Binding-site contacts:
Ligand atom C4 contacts residue PRO413 of chain 1.BA at 4.0 Å (hydrophobic).
Ligand atom C8 contacts residue SER414 of chain 1.BA at 4.3 Å.
Ligand atom N9 contacts residue PRO413 of chain 1.BA at 4.3 Å.
Ligand atom N7 contacts residue ASN391 of chain 1.BA at 3.9 Å.
Ligand atom C6 contacts residue SER414 of chain 1.BA at 4.0 Å.
Ligand atom N6 contacts residue GLY421 of chain 1.BA at 3.3 Å (h-bond).
Ligand atom N3 contacts residue PRO413 of chain 1.BA at 3.8 Å.
Ligand atom C2 contacts residue PRO413 of chain 1.BA at 3.5 Å (hydrophobic).
Ligand atom N9 contacts residue PRO203 of chain 1.BA at 4.4 Å.
Ligand atom N1 contacts residue PHE420 of chain 1.BA at 4.2 Å.
Ligand atom C8 contacts residue HIS412 of chain 1.BA at 3.4 Å.
Ligand atom C2 contacts residue VAL202 of chain 1.BA at 4.2 Å (hydrophobic).
Ligand atom N6 contacts residue GLY419 of chain 1.BA at 3.5 Å (h-bond).
Ligand atom C1' contacts residue HIS412 of chain 1.BA at 4.3 Å.
Ligand atom C3' contacts residue HIS412 of chain 1.BA at 4.0 Å.
Ligand atom C2' contacts residue HIS412 of chain 1.BA at 3.1 Å.
Ligand atom C5 contacts residue PRO203 of chain 1.BA at 3.9 Å (hydrophobic).
Ligand atom N9 contacts residue HIS412 of chain 1.BA at 4.3 Å.
Ligand atom O3' contacts residue PRO413 of chain 1.BA at 4.2 Å.
Ligand atom N7 contacts residue PRO203 of chain 1.BA at 4.0 Å.
Ligand atom C2 contacts residue GLY421 of chain 1.BA at 3.4 Å.
Ligand atom C2 contacts residue ILE404 of chain 1.BA at 4.4 Å (hydrophobic).
Ligand atom N7 contacts residue SER414 of chain 1.BA at 3.6 Å.
Ligand atom N6 contacts residue SER414 of chain 1.BA at 3.7 Å.
Ligand atom N1 contacts residue VAL202 of chain 1.BA at 3.7 Å.
Ligand atom C1' contacts residue PRO413 of chain 1.BA at 3.9 Å (hydrophobic).
Ligand atom C6 contacts residue GLY421 of chain 1.BA at 3.6 Å.
Ligand atom C6 contacts residue PRO203 of chain 1.BA at 4.3 Å (hydrophobic).
Ligand atom N1 contacts residue PRO413 of chain 1.BA at 3.5 Å (h-bond).
Ligand atom C6 contacts residue PRO413 of chain 1.BA at 3.8 Å (hydrophobic).
Ligand atom C8 contacts residue PRO203 of chain 1.BA at 4.2 Å (hydrophobic).
Ligand atom N6 contacts residue PRO415 of chain 1.BA at 4.2 Å.
Ligand atom C4 contacts residue PRO203 of chain 1.BA at 4.2 Å (hydrophobic).
Ligand atom C5 contacts residue PRO413 of chain 1.BA at 4.0 Å (hydrophobic).
Ligand atom C5 contacts residue SER414 of chain 1.BA at 3.9 Å.
Ligand atom N1 contacts residue GLY421 of chain 1.BA at 3.1 Å (h-bond).
Ligand atom C6 contacts residue VAL202 of chain 1.BA at 4.2 Å (hydrophobic).
Ligand atom N7 contacts residue HIS412 of chain 1.BA at 4.1 Å.
Ligand atom N6 contacts residue PHE420 of chain 1.BA at 3.7 Å.
Ligand atom C2' contacts residue PRO413 of chain 1.BA at 3.8 Å (hydrophobic).

Sequence of chain 1.BA:
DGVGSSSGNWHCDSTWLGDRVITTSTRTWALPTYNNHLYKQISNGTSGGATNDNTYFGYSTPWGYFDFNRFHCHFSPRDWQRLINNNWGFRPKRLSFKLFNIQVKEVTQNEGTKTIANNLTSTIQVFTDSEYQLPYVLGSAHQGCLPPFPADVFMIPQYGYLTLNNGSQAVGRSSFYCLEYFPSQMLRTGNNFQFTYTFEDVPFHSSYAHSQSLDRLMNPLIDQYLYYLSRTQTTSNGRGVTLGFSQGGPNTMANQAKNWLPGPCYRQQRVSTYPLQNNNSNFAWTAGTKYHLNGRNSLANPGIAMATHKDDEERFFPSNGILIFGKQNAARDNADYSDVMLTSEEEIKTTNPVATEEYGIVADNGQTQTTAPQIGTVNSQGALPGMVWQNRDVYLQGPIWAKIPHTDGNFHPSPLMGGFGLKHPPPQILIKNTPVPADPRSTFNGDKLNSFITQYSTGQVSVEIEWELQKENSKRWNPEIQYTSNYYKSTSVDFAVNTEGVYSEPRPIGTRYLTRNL

The protein below binds the small molecule below.
Small molecule (SMILES): Nc1ncnc2c1ncn2[C@H]1C[C@H](O)[C@@H](COP(=O)(O)O)O1